This protein binds this small molecule.
Small molecule (SMILES): CC(=O)N[C@H]1[C@H](O[C@H]2[C@H](O[C@@H]3O[C@@H](C)[C@@H](O)[C@@H](O)[C@@H]3O)[C@@H](NC(C)=O)CO[C@@H]2CO)O[C@H](CO)[C@@H](O)[C@@H]1O

Binding-site contacts:
Ligand atom O6 contacts residue GLN333 of chain 1.D at 3.0 Å (h-bond).
Ligand atom N2 contacts residue GLN333 of chain 1.D at 3.6 Å.
Ligand atom N2 contacts residue ASN139 of chain 1.D at 2.9 Å (h-bond).
Ligand atom C5 contacts residue ASN139 of chain 1.D at 3.6 Å.
Ligand atom C1 contacts residue GLN333 of chain 1.D at 3.5 Å.
Ligand atom C2 contacts residue ASN139 of chain 1.D at 2.5 Å.
Ligand atom C6 contacts residue SER306 of chain 1.D at 4.4 Å.
Ligand atom C7 contacts residue LEU334 of chain 1.D at 4.0 Å (hydrophobic).
Ligand atom C8 contacts residue LEU334 of chain 1.D at 3.7 Å (hydrophobic).
Ligand atom C8 contacts residue ASP335 of chain 1.D at 4.2 Å.
Ligand atom N2 contacts residue LEU334 of chain 1.D at 4.4 Å.
Ligand atom O5 contacts residue ASN139 of chain 1.D at 2.3 Å (h-bond).
Ligand atom O7 contacts residue LEU334 of chain 1.D at 3.8 Å.
Ligand atom O7 contacts residue ASN139 of chain 1.D at 4.2 Å.
Ligand atom O7 contacts residue GLN333 of chain 1.D at 3.1 Å (h-bond).
Ligand atom C7 contacts residue ASN139 of chain 1.D at 3.7 Å.
Ligand atom C7 contacts residue GLN333 of chain 1.D at 3.6 Å.
Ligand atom C6 contacts residue GLN333 of chain 1.D at 4.4 Å.
Ligand atom C7 contacts residue ASP335 of chain 1.D at 4.3 Å.
Ligand atom O5 contacts residue GLN333 of chain 1.D at 3.9 Å.
Ligand atom C6 contacts residue GLY305 of chain 1.D at 3.9 Å.
Ligand atom C2 contacts residue GLN333 of chain 1.D at 3.3 Å.
Ligand atom C3 contacts residue ASN139 of chain 1.D at 3.7 Å.
Ligand atom C1 contacts residue ASN139 of chain 1.D at 1.4 Å.
Ligand atom C4 contacts residue ASN139 of chain 1.D at 4.2 Å.
Ligand atom O7 contacts residue ASP335 of chain 1.D at 3.5 Å (salt-bridge).

Sequence of chain 1.D:
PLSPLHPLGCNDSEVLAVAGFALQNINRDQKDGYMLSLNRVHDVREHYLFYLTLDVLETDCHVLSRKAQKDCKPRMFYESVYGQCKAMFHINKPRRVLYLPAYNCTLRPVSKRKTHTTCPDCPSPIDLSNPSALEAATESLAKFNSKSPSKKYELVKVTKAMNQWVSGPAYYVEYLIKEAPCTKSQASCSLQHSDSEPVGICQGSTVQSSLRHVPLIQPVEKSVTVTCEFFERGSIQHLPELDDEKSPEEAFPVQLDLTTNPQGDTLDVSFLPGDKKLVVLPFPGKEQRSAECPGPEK